Sequence of chain 1.H:
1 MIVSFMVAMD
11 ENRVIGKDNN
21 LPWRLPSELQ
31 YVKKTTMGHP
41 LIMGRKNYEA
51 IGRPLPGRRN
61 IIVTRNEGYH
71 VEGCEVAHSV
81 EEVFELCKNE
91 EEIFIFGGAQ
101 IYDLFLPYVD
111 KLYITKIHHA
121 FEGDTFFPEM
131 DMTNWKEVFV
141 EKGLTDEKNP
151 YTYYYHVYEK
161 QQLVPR

The small molecule below binds the protein below.
Small molecule (SMILES): COc1cc(Cc2cnc(N)nc2N)cc(/C=C/C(=O)N2N=Cc3ccccc3[C@@H]2c2ccccc2)c1OC

Binding-site contacts:
Ligand atom C03 contacts residue 34R1 of chain 1.HA at 0.3 Å.
Ligand atom C29 contacts residue 34R1 of chain 1.HA at 1.6 Å.
Ligand atom C23 contacts residue 34R1 of chain 1.HA at 2.1 Å.
Ligand atom C13 contacts residue 34R1 of chain 1.HA at 0.3 Å.
Ligand atom C21 contacts residue 34R1 of chain 1.HA at 1.8 Å.
Ligand atom C04 contacts residue 34R1 of chain 1.HA at 0.4 Å.
Ligand atom N18 contacts residue 34R1 of chain 1.HA at 0.7 Å (h-bond).
Ligand atom N33 contacts residue 34R1 of chain 1.HA at 0.3 Å (h-bond).
Ligand atom C34 contacts residue 34R1 of chain 1.HA at 0.2 Å.
Ligand atom C40 contacts residue 34R1 of chain 1.HA at 2.8 Å.
Ligand atom C32 contacts residue 34R1 of chain 1.HA at 0.3 Å.
Ligand atom N35 contacts residue GLU28 of chain 1.H at 2.5 Å (salt-bridge).
Ligand atom N35 contacts residue 34R1 of chain 1.HA at 0.3 Å (h-bond).
Ligand atom N36 contacts residue 34R1 of chain 1.HA at 0.1 Å (h-bond).
Ligand atom C22 contacts residue 34R1 of chain 1.HA at 1.4 Å.
Ligand atom O08 contacts residue 34R1 of chain 1.HA at 0.2 Å (h-bond).
Ligand atom C15 contacts residue 34R1 of chain 1.HA at 0.4 Å.
Ligand atom C09 contacts residue 34R1 of chain 1.HA at 0.2 Å.
Ligand atom C28 contacts residue 34R1 of chain 1.HA at 1.9 Å.
Ligand atom C06 contacts residue 34R1 of chain 1.HA at 0.3 Å.
Ligand atom N17 contacts residue 34R1 of chain 1.HA at 0.7 Å (h-bond).
Ligand atom O30 contacts residue 34R1 of chain 1.HA at 1.2 Å (h-bond).
Ligand atom C27 contacts residue 34R1 of chain 1.HA at 1.8 Å.
Ligand atom C31 contacts residue 34R1 of chain 1.HA at 0.4 Å.
Ligand atom C20 contacts residue 34R1 of chain 1.HA at 1.2 Å.
Ligand atom C24 contacts residue 34R1 of chain 1.HA at 0.2 Å.
Ligand atom O11 contacts residue 34R1 of chain 1.HA at 0.2 Å (h-bond).
Ligand atom C12 contacts residue 34R1 of chain 1.HA at 0.6 Å.
Ligand atom N33 contacts residue GLU28 of chain 1.H at 2.8 Å (salt-bridge).
Ligand atom C16 contacts residue 34R1 of chain 1.HA at 0.7 Å.
Ligand atom C05 contacts residue 34R1 of chain 1.HA at 0.3 Å.
Ligand atom C07 contacts residue 34R1 of chain 1.HA at 0.2 Å.
Ligand atom C14 contacts residue 34R1 of chain 1.HA at 0.4 Å.
Ligand atom C02 contacts residue 34R1 of chain 1.HA at 0.2 Å.
Ligand atom C26 contacts residue 34R1 of chain 1.HA at 0.5 Å.
Ligand atom N01 contacts residue MET6 of chain 1.H at 2.8 Å (h-bond).
Ligand atom C25 contacts residue 34R1 of chain 1.HA at 1.1 Å.
Ligand atom C19 contacts residue 34R1 of chain 1.HA at 0.9 Å.
Ligand atom N01 contacts residue 34R1 of chain 1.HA at 0.3 Å (h-bond).
Ligand atom C10 contacts residue 34R1 of chain 1.HA at 0.2 Å.